This protein binds this small molecule.
Small molecule (SMILES): COC[C@H](NC(=O)[C@H](CC(C)C)NC(=O)c1cnc(C)s1)C(=O)N[C@H](CCS(C)(=O)=O)Cc1ccc(CN)cc1

Sequence of chain 1.I:
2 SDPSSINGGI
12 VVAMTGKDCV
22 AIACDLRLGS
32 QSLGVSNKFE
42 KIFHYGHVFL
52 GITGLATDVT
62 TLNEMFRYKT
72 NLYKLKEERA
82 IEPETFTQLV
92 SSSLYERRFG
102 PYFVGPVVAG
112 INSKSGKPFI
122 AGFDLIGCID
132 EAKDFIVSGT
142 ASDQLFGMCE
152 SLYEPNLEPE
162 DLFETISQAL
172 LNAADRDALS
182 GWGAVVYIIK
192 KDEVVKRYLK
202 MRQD

Sequence of chain 1.H:
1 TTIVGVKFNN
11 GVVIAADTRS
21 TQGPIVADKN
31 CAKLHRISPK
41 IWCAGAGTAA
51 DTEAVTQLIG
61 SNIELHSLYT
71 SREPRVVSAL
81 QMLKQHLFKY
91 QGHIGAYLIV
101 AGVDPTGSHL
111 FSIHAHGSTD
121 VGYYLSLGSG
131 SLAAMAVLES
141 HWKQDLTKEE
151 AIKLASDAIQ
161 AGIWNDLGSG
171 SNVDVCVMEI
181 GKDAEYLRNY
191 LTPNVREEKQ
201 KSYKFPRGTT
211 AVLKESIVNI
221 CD

Binding-site contacts:
Ligand atom C18 contacts residue GLY45 of chain 1.H at 3.3 Å.
Ligand atom O39 contacts residue ALA49 of chain 1.H at 3.1 Å (h-bond).
Ligand atom C23 contacts residue ALA49 of chain 1.H at 3.8 Å (hydrophobic).
Ligand atom C42 contacts residue SER20 of chain 1.H at 3.5 Å.
Ligand atom N8 contacts residue ASP125 of chain 1.I at 3.3 Å (salt-bridge).
Ligand atom C26 contacts residue THR1 of chain 1.H at 2.5 Å.
Ligand atom C41 contacts residue SER20 of chain 1.H at 3.7 Å.
Ligand atom C43 contacts residue CYS129 of chain 1.I at 3.6 Å (hydrophobic).
Ligand atom C12 contacts residue THR21 of chain 1.H at 3.7 Å.
Ligand atom N14 contacts residue THR1 of chain 1.H at 3.6 Å.
Ligand atom C10 contacts residue ALA49 of chain 1.H at 3.8 Å (hydrophobic).
Ligand atom C16 contacts residue GLY45 of chain 1.H at 3.7 Å.
Ligand atom C28 contacts residue SER129 of chain 1.H at 3.7 Å.
Ligand atom C15 contacts residue THR1 of chain 1.H at 2.4 Å.
Ligand atom O31 contacts residue SER20 of chain 1.H at 3.4 Å.
Ligand atom C23 contacts residue CYS31 of chain 1.H at 3.8 Å (hydrophobic).
Ligand atom C9 contacts residue THR21 of chain 1.H at 3.7 Å.
Ligand atom C26 contacts residue GLY47 of chain 1.H at 3.7 Å.
Ligand atom C42 contacts residue GLN22 of chain 1.H at 3.5 Å.
Ligand atom N2 contacts residue LEU126 of chain 1.I at 3.8 Å.
Ligand atom C21 contacts residue GLU53 of chain 1.H at 3.7 Å.
Ligand atom C15 contacts residue LYS33 of chain 1.H at 3.8 Å.
Ligand atom S27 contacts residue THR1 of chain 1.H at 3.7 Å.
Ligand atom O30 contacts residue SER129 of chain 1.H at 2.9 Å (h-bond).
Ligand atom C16 contacts residue THR1 of chain 1.H at 2.8 Å.
Ligand atom C1 contacts residue ASP125 of chain 1.I at 3.6 Å.
Ligand atom O31 contacts residue THR21 of chain 1.H at 2.8 Å (h-bond).
Ligand atom C25 contacts residue THR1 of chain 1.H at 1.4 Å.
Ligand atom N14 contacts residue GLY47 of chain 1.H at 3.7 Å.
Ligand atom C4 contacts residue LEU126 of chain 1.I at 3.8 Å (hydrophobic).
Ligand atom O29 contacts residue GLY47 of chain 1.H at 3.8 Å.
Ligand atom C28 contacts residue THR1 of chain 1.H at 3.7 Å.
Ligand atom O36 contacts residue GLY47 of chain 1.H at 3.8 Å.
Ligand atom O30 contacts residue GLY128 of chain 1.H at 3.6 Å.
Ligand atom C40 contacts residue ASP125 of chain 1.I at 3.3 Å.
Ligand atom C42 contacts residue ALA27 of chain 1.H at 3.6 Å (hydrophobic).
Ligand atom O30 contacts residue THR1 of chain 1.H at 3.2 Å.
Ligand atom C10 contacts residue THR21 of chain 1.H at 3.7 Å.
Ligand atom N11 contacts residue THR21 of chain 1.H at 2.8 Å (h-bond).
Ligand atom C42 contacts residue THR21 of chain 1.H at 3.6 Å.